This protein binds this small molecule.
Small molecule (SMILES): O=c1cc(-c2ccc(F)cc2)oc2cc(O)cc(O)c12

Binding-site contacts:
Ligand atom O3 contacts residue PHE285 of chain 2.A at 3.8 Å.
Ligand atom C11 contacts residue GLU382 of chain 2.A at 3.5 Å.
Ligand atom O3 contacts residue ASN282 of chain 2.A at 3.7 Å.
Ligand atom O3 contacts residue ALA610 of chain 2.A at 3.8 Å.
Ligand atom C2 contacts residue GLY612 of chain 2.A at 3.7 Å.
Ligand atom C7 contacts residue PHE285 of chain 2.A at 3.3 Å (hydrophobic).
Ligand atom F1 contacts residue PHE771 of chain 2.A at 3.2 Å.
Ligand atom O2 contacts residue PHE285 of chain 2.A at 3.4 Å.
Ligand atom C4 contacts residue GLY612 of chain 2.A at 3.8 Å.
Ligand atom C9 contacts residue TYR613 of chain 2.A at 3.6 Å (hydrophobic).
Ligand atom C8 contacts residue PHE285 of chain 2.A at 3.3 Å (hydrophobic).
Ligand atom C3 contacts residue GLY612 of chain 2.A at 3.1 Å.
Ligand atom O3 contacts residue GLY612 of chain 2.A at 3.7 Å.
Ligand atom C14 contacts residue ARG770 of chain 2.A at 3.4 Å.
Ligand atom O1 contacts residue PHE285 of chain 2.A at 3.4 Å.
Ligand atom C11 contacts residue HIS571 of chain 2.A at 3.6 Å.
Ligand atom C15 contacts residue TYR613 of chain 2.A at 3.4 Å (hydrophobic).
Ligand atom C11 contacts residue ASN284 of chain 2.A at 3.4 Å.
Ligand atom C10 contacts residue TYR613 of chain 2.A at 3.7 Å (hydrophobic).
Ligand atom C5 contacts residue PHE285 of chain 2.A at 3.5 Å (hydrophobic).
Ligand atom C4 contacts residue PHE285 of chain 2.A at 3.6 Å (hydrophobic).
Ligand atom C12 contacts residue GLU382 of chain 2.A at 3.2 Å.
Ligand atom C12 contacts residue ASN284 of chain 2.A at 3.7 Å.
Ligand atom F1 contacts residue GLU382 of chain 2.A at 3.2 Å.
Ligand atom C14 contacts residue GLU382 of chain 2.A at 3.6 Å.
Ligand atom C5 contacts residue TYR613 of chain 2.A at 3.5 Å (hydrophobic).
Ligand atom F1 contacts residue ARG770 of chain 2.A at 3.1 Å.
Ligand atom O4 contacts residue GLY612 of chain 2.A at 3.8 Å.
Ligand atom C7 contacts residue TYR613 of chain 2.A at 3.5 Å (hydrophobic).
Ligand atom C9 contacts residue PHE285 of chain 2.A at 3.4 Å (hydrophobic).
Ligand atom C13 contacts residue ARG770 of chain 2.A at 3.6 Å.
Ligand atom O1 contacts residue TYR613 of chain 2.A at 3.7 Å.
Ligand atom C6 contacts residue TYR613 of chain 2.A at 3.7 Å (hydrophobic).
Ligand atom C6 contacts residue PHE285 of chain 2.A at 3.4 Å (hydrophobic).
Ligand atom C8 contacts residue TYR613 of chain 2.A at 3.4 Å (hydrophobic).
Ligand atom C4 contacts residue TYR613 of chain 2.A at 3.6 Å (hydrophobic).
Ligand atom C13 contacts residue GLU382 of chain 2.A at 3.3 Å.
Ligand atom O2 contacts residue ALA610 of chain 2.A at 3.2 Å.
Ligand atom C1 contacts residue PHE285 of chain 2.A at 3.7 Å (hydrophobic).
Ligand atom O3 contacts residue TYR613 of chain 2.A at 3.7 Å.

Sequence of chain 2.A:
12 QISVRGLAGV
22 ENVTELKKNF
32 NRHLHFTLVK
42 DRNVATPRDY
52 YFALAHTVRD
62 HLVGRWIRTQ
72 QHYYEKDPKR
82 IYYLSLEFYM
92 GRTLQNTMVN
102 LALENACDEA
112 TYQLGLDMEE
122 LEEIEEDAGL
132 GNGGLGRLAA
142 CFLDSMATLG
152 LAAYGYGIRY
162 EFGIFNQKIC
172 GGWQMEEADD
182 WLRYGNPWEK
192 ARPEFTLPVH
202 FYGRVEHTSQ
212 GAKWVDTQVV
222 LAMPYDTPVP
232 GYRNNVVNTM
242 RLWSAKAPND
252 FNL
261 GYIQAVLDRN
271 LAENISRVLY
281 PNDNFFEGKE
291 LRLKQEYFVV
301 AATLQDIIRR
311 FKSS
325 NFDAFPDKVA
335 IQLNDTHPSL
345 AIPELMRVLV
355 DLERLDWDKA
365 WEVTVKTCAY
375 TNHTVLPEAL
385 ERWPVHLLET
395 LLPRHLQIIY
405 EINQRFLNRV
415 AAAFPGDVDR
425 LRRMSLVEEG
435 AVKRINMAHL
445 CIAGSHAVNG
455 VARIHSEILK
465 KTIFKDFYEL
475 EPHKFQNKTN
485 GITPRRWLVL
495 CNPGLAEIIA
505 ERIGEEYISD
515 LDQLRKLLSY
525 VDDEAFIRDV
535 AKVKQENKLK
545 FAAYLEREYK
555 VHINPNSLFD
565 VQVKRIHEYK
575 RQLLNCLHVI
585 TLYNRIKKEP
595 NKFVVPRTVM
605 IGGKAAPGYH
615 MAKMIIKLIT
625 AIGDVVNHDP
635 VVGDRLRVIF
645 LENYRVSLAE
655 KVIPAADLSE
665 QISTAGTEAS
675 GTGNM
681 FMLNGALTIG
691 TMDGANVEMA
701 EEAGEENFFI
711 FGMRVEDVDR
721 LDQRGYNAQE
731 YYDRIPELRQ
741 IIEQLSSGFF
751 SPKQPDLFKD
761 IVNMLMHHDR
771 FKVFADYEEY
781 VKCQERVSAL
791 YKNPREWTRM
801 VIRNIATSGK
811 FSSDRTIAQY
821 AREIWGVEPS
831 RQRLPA